A small-molecule ligand and the protein it binds are described below.
Small molecule (SMILES): CC(=O)N[C@H]1[C@H](O[C@H]2[C@H](O)[C@@H](NC(C)=O)CO[C@@H]2CO)O[C@H](CO)[C@@H](O)[C@@H]1O

Sequence of chain 1.P:
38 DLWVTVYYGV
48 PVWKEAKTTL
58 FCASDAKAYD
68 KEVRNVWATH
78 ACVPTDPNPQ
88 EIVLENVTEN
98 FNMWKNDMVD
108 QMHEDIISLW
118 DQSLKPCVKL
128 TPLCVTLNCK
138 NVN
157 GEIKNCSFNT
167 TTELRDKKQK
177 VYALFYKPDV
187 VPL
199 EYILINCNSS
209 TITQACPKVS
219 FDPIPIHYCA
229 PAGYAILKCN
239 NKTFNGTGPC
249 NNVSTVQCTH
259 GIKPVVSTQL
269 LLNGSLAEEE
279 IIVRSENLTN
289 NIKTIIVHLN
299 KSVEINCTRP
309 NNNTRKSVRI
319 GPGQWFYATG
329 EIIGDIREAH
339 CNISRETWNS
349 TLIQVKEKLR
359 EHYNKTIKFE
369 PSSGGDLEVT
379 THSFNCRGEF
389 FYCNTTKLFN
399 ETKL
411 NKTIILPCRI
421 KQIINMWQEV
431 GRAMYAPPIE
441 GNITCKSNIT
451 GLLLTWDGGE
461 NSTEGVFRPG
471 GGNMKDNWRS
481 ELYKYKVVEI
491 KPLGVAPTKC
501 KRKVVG

Binding-site contacts:
Ligand atom C4 contacts residue ASN304 of chain 1.P at 4.3 Å.
Ligand atom C2 contacts residue ASN304 of chain 1.P at 2.5 Å.
Ligand atom C8 contacts residue SER342 of chain 1.P at 3.8 Å.
Ligand atom C1 contacts residue ASN304 of chain 1.P at 1.4 Å.
Ligand atom C8 contacts residue ASN304 of chain 1.P at 4.3 Å.
Ligand atom C6 contacts residue LYS446 of chain 1.P at 4.0 Å.
Ligand atom C8 contacts residue THR413 of chain 1.P at 4.4 Å.
Ligand atom C3 contacts residue ASN304 of chain 1.P at 3.8 Å.
Ligand atom N2 contacts residue GLU302 of chain 1.P at 3.8 Å.
Ligand atom O5 contacts residue LYS446 of chain 1.P at 3.4 Å (salt-bridge).
Ligand atom C5 contacts residue ASN304 of chain 1.P at 3.7 Å.
Ligand atom C8 contacts residue ASN340 of chain 1.P at 3.6 Å.
Ligand atom O6 contacts residue LYS446 of chain 1.P at 3.6 Å (salt-bridge).
Ligand atom N2 contacts residue ASN304 of chain 1.P at 2.9 Å (h-bond).
Ligand atom O5 contacts residue ASN304 of chain 1.P at 2.4 Å (h-bond).
Ligand atom C1 contacts residue LYS446 of chain 1.P at 3.4 Å.
Ligand atom O6 contacts residue ASN304 of chain 1.P at 4.3 Å.
Ligand atom C1 contacts residue GLU302 of chain 1.P at 4.4 Å.
Ligand atom O7 contacts residue ASN304 of chain 1.P at 3.1 Å (h-bond).
Ligand atom C7 contacts residue ASN340 of chain 1.P at 4.3 Å.
Ligand atom O7 contacts residue ASN340 of chain 1.P at 4.2 Å.
Ligand atom C4 contacts residue LYS446 of chain 1.P at 4.4 Å.
Ligand atom C8 contacts residue GLU302 of chain 1.P at 3.8 Å.
Ligand atom C2 contacts residue GLU302 of chain 1.P at 4.4 Å.
Ligand atom C5 contacts residue LYS446 of chain 1.P at 3.2 Å.
Ligand atom C7 contacts residue ASN304 of chain 1.P at 3.1 Å.